Sequence of chain 1.A:
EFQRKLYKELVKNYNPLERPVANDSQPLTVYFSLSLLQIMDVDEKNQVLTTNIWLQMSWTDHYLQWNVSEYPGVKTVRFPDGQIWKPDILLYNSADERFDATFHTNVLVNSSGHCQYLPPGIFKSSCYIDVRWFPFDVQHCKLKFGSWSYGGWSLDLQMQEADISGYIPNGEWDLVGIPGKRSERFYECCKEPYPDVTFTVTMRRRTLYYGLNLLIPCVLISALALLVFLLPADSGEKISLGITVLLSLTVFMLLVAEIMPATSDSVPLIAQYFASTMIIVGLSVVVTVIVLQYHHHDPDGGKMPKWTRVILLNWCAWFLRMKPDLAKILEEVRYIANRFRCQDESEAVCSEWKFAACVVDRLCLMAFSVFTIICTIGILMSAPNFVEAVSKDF

This protein binds this small molecule.
Small molecule (SMILES): CC(=O)N[C@@H]1[C@@H](O)[C@H](O)[C@@H](CO)O[C@H]1O

Binding-site contacts:
Ligand atom C3 contacts residue ASN67 of chain 1.A at 3.8 Å.
Ligand atom O6 contacts residue SER69 of chain 1.A at 3.4 Å.
Ligand atom C2 contacts residue ASN67 of chain 1.A at 2.5 Å.
Ligand atom C8 contacts residue ASN67 of chain 1.A at 3.4 Å.
Ligand atom C7 contacts residue ASN67 of chain 1.A at 3.2 Å.
Ligand atom C5 contacts residue SER69 of chain 1.A at 3.6 Å.
Ligand atom N2 contacts residue ASN67 of chain 1.A at 3.0 Å (h-bond).
Ligand atom C1 contacts residue ASN67 of chain 1.A at 1.4 Å.
Ligand atom O7 contacts residue ASN67 of chain 1.A at 3.8 Å.
Ligand atom O5 contacts residue SER69 of chain 1.A at 3.5 Å.
Ligand atom O6 contacts residue GLU70 of chain 1.A at 3.7 Å.
Ligand atom C5 contacts residue ASN67 of chain 1.A at 3.6 Å.
Ligand atom C6 contacts residue SER69 of chain 1.A at 3.5 Å.
Ligand atom C4 contacts residue ASN67 of chain 1.A at 4.2 Å.
Ligand atom O5 contacts residue GLU70 of chain 1.A at 4.1 Å.
Ligand atom O5 contacts residue ASN67 of chain 1.A at 2.3 Å (h-bond).
Ligand atom C1 contacts residue SER69 of chain 1.A at 4.1 Å.
Ligand atom O6 contacts residue ASN67 of chain 1.A at 4.4 Å.